Binding-site contacts:
Ligand atom C3 contacts residue ASN280 of chain 32.E at 3.8 Å.
Ligand atom C5 contacts residue ASN280 of chain 32.E at 3.7 Å.
Ligand atom O5 contacts residue ASN280 of chain 32.E at 2.4 Å (h-bond).
Ligand atom C4 contacts residue ASN280 of chain 32.E at 4.2 Å.
Ligand atom O7 contacts residue ASN280 of chain 32.E at 4.4 Å.
Ligand atom C7 contacts residue ASN280 of chain 32.E at 3.9 Å.
Ligand atom C8 contacts residue GLY296 of chain 32.E at 4.4 Å.
Ligand atom N2 contacts residue ASN280 of chain 32.E at 2.9 Å (h-bond).
Ligand atom C8 contacts residue ARG324 of chain 32.E at 4.2 Å.
Ligand atom C1 contacts residue ASN280 of chain 32.E at 1.4 Å.
Ligand atom C2 contacts residue ASN280 of chain 32.E at 2.5 Å.

The small molecule below binds the protein below.
Small molecule (SMILES): CC(=O)N[C@H]1[C@H](O[C@H]2[C@H](O)[C@@H](NC(C)=O)CO[C@@H]2CO)O[C@H](CO)[C@@H](O)[C@@H]1O

Sequence of chain 32.E:
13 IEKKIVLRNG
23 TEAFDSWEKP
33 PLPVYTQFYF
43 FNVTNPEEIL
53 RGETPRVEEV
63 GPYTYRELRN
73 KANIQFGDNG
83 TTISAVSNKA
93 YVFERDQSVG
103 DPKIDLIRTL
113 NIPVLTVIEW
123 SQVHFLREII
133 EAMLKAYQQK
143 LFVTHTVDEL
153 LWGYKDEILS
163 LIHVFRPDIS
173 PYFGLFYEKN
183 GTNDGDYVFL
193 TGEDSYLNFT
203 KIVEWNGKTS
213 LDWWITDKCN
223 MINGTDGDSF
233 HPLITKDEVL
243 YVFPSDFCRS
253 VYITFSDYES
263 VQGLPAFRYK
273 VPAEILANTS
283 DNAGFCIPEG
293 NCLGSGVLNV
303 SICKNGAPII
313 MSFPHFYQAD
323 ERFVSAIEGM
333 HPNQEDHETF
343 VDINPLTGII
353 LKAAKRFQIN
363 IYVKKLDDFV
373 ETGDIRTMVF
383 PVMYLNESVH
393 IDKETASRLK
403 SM